The protein below binds the small molecule below.
Small molecule (SMILES): CC[C@H](C)[C@H](N)C(=O)N[C@H](C(=O)N[C@@H](Cc1ccc(O)cc1)C(=O)N[C@@H](CCCCN)C(=O)N[C@@H](COP(=O)(O)O)C(=O)N1CCC[C@H]1C(=O)N[C@H](C=O)C(C)C)C(C)C

Binding-site contacts:
Ligand atom CG2 contacts residue TYR93 of chain 1.A at 3.5 Å (hydrophobic).
Ligand atom OH contacts residue HIS35 of chain 1.B at 3.8 Å.
Ligand atom O contacts residue THR92 of chain 1.A at 3.8 Å.
Ligand atom C contacts residue THR92 of chain 1.A at 3.7 Å.
Ligand atom O contacts residue TYR93 of chain 1.A at 3.2 Å.
Ligand atom CD1 contacts residue PHE96 of chain 1.A at 4.1 Å (hydrophobic).
Ligand atom CD2 contacts residue PHE96 of chain 1.A at 3.7 Å (hydrophobic).
Ligand atom CD contacts residue THR33 of chain 1.B at 3.9 Å.
Ligand atom CG contacts residue TYR52 of chain 1.B at 3.7 Å (hydrophobic).
Ligand atom CZ contacts residue GLY100 of chain 1.B at 4.0 Å.
Ligand atom OH contacts residue THR33 of chain 1.B at 2.8 Å (h-bond).
Ligand atom O2P contacts residue ARG99 of chain 1.B at 2.7 Å (salt-bridge).
Ligand atom CG contacts residue PHE96 of chain 1.A at 3.5 Å (hydrophobic).
Ligand atom CB contacts residue LEU94 of chain 1.A at 4.1 Å (hydrophobic).
Ligand atom CB contacts residue THR92 of chain 1.A at 3.7 Å.
Ligand atom CG2 contacts residue TYR93 of chain 1.A at 3.5 Å (hydrophobic).
Ligand atom O contacts residue THR92 of chain 1.A at 3.9 Å.
Ligand atom O3P contacts residue ARG99 of chain 1.B at 3.8 Å.
Ligand atom OH contacts residue GLY100 of chain 1.B at 3.5 Å (h-bond).
Ligand atom CA contacts residue THR92 of chain 1.A at 3.7 Å.
Ligand atom CD1 contacts residue LEU94 of chain 1.A at 3.9 Å (hydrophobic).
Ligand atom O contacts residue LEU94 of chain 1.A at 2.7 Å (h-bond).
Ligand atom CG contacts residue THR33 of chain 1.B at 4.0 Å.
Ligand atom CA contacts residue THR92 of chain 1.A at 3.6 Å.
Ligand atom CB contacts residue PHE96 of chain 1.A at 3.6 Å (hydrophobic).
Ligand atom O1P contacts residue THR33 of chain 1.B at 3.6 Å.
Ligand atom P contacts residue GLY100 of chain 1.B at 3.8 Å.
Ligand atom P contacts residue ARG99 of chain 1.B at 3.8 Å.
Ligand atom O3P contacts residue THR101 of chain 1.B at 3.1 Å (h-bond).
Ligand atom N contacts residue THR92 of chain 1.A at 2.8 Å (h-bond).
Ligand atom O1P contacts residue ARG99 of chain 1.B at 3.4 Å.
Ligand atom CE1 contacts residue TYR50 of chain 1.B at 3.9 Å (hydrophobic).
Ligand atom C contacts residue LEU94 of chain 1.A at 3.8 Å (hydrophobic).
Ligand atom CE2 contacts residue GLY100 of chain 1.B at 3.9 Å.
Ligand atom CZ contacts residue THR33 of chain 1.B at 4.0 Å.
Ligand atom CD1 contacts residue TYR50 of chain 1.B at 3.8 Å (hydrophobic).
Ligand atom CB contacts residue TYR52 of chain 1.B at 3.6 Å (hydrophobic).
Ligand atom CG1 contacts residue THR92 of chain 1.A at 4.0 Å.
Ligand atom O1P contacts residue GLY100 of chain 1.B at 2.9 Å (h-bond).
Ligand atom O3P contacts residue GLY100 of chain 1.B at 3.4 Å (h-bond).

Sequence of chain 1.B:
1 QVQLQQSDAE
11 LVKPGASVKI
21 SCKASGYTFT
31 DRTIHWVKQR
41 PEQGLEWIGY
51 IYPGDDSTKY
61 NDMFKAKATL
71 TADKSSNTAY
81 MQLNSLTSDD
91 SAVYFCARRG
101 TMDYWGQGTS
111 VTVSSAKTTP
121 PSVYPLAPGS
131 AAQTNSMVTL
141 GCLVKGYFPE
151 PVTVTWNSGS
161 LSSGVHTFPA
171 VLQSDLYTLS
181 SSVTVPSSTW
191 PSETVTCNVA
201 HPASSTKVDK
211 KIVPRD

Sequence of chain 1.A:
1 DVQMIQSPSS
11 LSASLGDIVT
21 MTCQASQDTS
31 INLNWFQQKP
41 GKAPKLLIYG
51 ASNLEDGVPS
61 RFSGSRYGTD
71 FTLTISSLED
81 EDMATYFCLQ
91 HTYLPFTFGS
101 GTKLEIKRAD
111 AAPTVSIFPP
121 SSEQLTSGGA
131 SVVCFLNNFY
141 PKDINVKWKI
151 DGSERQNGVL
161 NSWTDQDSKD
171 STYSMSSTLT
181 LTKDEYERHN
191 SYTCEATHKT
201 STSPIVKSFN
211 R